Sequence of chain 1.A:
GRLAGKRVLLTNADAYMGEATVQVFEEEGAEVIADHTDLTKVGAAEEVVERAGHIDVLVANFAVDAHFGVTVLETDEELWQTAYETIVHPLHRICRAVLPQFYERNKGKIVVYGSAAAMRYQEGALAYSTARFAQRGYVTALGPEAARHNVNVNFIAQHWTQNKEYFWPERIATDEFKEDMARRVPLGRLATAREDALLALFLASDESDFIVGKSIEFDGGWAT

The protein below binds the small molecule below.
Small molecule (SMILES): N#CCC(O)CC#N

Binding-site contacts:
Ligand atom N1 contacts residue THR164 of chain 1.A at 3.8 Å.
Ligand atom N2 contacts residue PHE71 of chain 1.A at 3.7 Å.
Ligand atom C4 contacts residue HIS162 of chain 1.A at 3.1 Å.
Ligand atom C4 contacts residue GLN161 of chain 1.A at 4.1 Å.
Ligand atom C1 contacts residue GLN161 of chain 1.A at 4.2 Å.
Ligand atom O1 contacts residue TYR131 of chain 1.A at 3.1 Å (h-bond).
Ligand atom N1 contacts residue HIS162 of chain 1.A at 3.9 Å.
Ligand atom C1 contacts residue TYR169 of chain 1.A at 3.9 Å (hydrophobic).
Ligand atom N1 contacts residue PHE170 of chain 1.A at 3.6 Å.
Ligand atom C2 contacts residue GLY117 of chain 1.A at 4.2 Å.
Ligand atom N2 contacts residue HIS162 of chain 1.A at 3.4 Å.
Ligand atom C5 contacts residue HIS162 of chain 1.A at 3.2 Å.
Ligand atom C3 contacts residue TYR19 of chain 1.A at 3.7 Å (hydrophobic).
Ligand atom C3 contacts residue GLN161 of chain 1.A at 3.7 Å.
Ligand atom C2 contacts residue SER118 of chain 1.A at 4.0 Å.
Ligand atom C1 contacts residue SER118 of chain 1.A at 3.8 Å.
Ligand atom C4 contacts residue PHE170 of chain 1.A at 4.0 Å (hydrophobic).
Ligand atom C3 contacts residue TYR169 of chain 1.A at 3.9 Å (hydrophobic).
Ligand atom N2 contacts residue GLN125 of chain 1.A at 3.7 Å.
Ligand atom C2 contacts residue TYR169 of chain 1.A at 4.0 Å (hydrophobic).
Ligand atom N1 contacts residue ASN166 of chain 1.A at 3.2 Å (h-bond).
Ligand atom C1 contacts residue TYR131 of chain 1.A at 3.9 Å (hydrophobic).
Ligand atom C5 contacts residue PHE71 of chain 1.A at 4.3 Å (hydrophobic).
Ligand atom O1 contacts residue SER118 of chain 1.A at 2.6 Å (h-bond).
Ligand atom C2 contacts residue HIS162 of chain 1.A at 4.4 Å.
Ligand atom C3 contacts residue PHE170 of chain 1.A at 4.1 Å (hydrophobic).
Ligand atom C2 contacts residue TYR19 of chain 1.A at 3.4 Å (hydrophobic).
Ligand atom N1 contacts residue TYR169 of chain 1.A at 4.2 Å.
Ligand atom O1 contacts residue GLN161 of chain 1.A at 4.3 Å.
Ligand atom N1 contacts residue GLN161 of chain 1.A at 3.4 Å (h-bond).
Ligand atom C3 contacts residue ASN166 of chain 1.A at 4.0 Å.
Ligand atom C4 contacts residue SER118 of chain 1.A at 4.2 Å.
Ligand atom C2 contacts residue TYR131 of chain 1.A at 4.2 Å (hydrophobic).
Ligand atom C5 contacts residue SER118 of chain 1.A at 4.4 Å.
Ligand atom N1 contacts residue TRP163 of chain 1.A at 4.1 Å.
Ligand atom N1 contacts residue TYR19 of chain 1.A at 4.3 Å.
Ligand atom C2 contacts residue GLN161 of chain 1.A at 3.4 Å.
Ligand atom C3 contacts residue HIS162 of chain 1.A at 3.9 Å.